Binding-site contacts:
Ligand atom BR4 contacts residue ALA53 of chain 1.A at 3.9 Å.
Ligand atom C7 contacts residue LEU103 of chain 1.A at 3.1 Å (hydrophobic).
Ligand atom C6 contacts residue ALA53 of chain 1.A at 4.1 Å (hydrophobic).
Ligand atom BR4 contacts residue SER162 of chain 1.A at 3.9 Å.
Ligand atom C15 contacts residue LEU152 of chain 1.A at 3.9 Å (hydrophobic).
Ligand atom N8 contacts residue PHE102 of chain 1.A at 3.8 Å.
Ligand atom N9 contacts residue LEU103 of chain 1.A at 2.7 Å (h-bond).
Ligand atom C14 contacts residue LEU103 of chain 1.A at 3.6 Å (hydrophobic).
Ligand atom N19 contacts residue GLY106 of chain 1.A at 3.5 Å.
Ligand atom C12 contacts residue ALA53 of chain 1.A at 3.6 Å (hydrophobic).
Ligand atom N8 contacts residue LEU152 of chain 1.A at 3.7 Å.
Ligand atom N8 contacts residue LEU103 of chain 1.A at 2.9 Å (h-bond).
Ligand atom C1 contacts residue ALA107 of chain 1.A at 3.7 Å (hydrophobic).
Ligand atom C13 contacts residue GLY106 of chain 1.A at 3.6 Å.
Ligand atom N8 contacts residue GLU101 of chain 1.A at 3.9 Å.
Ligand atom C16 contacts residue LEU103 of chain 1.A at 3.5 Å (hydrophobic).
Ligand atom C5 contacts residue LEU103 of chain 1.A at 3.9 Å (hydrophobic).
Ligand atom C14 contacts residue ILE32 of chain 1.A at 4.0 Å (hydrophobic).
Ligand atom BR4 contacts residue LYS55 of chain 1.A at 3.9 Å.
Ligand atom C7 contacts residue GLY106 of chain 1.A at 3.4 Å.
Ligand atom N9 contacts residue LEU152 of chain 1.A at 3.8 Å.
Ligand atom N9 contacts residue PHE102 of chain 1.A at 3.9 Å.
Ligand atom N19 contacts residue GLU104 of chain 1.A at 3.8 Å.
Ligand atom C6 contacts residue LEU152 of chain 1.A at 3.9 Å (hydrophobic).
Ligand atom C14 contacts residue LEU152 of chain 1.A at 3.9 Å (hydrophobic).
Ligand atom C7 contacts residue PHE102 of chain 1.A at 4.1 Å (hydrophobic).
Ligand atom C5 contacts residue ALA53 of chain 1.A at 3.8 Å (hydrophobic).
Ligand atom C13 contacts residue LEU103 of chain 1.A at 3.7 Å (hydrophobic).
Ligand atom N11 contacts residue LEU152 of chain 1.A at 4.0 Å.
Ligand atom C17 contacts residue GLY106 of chain 1.A at 3.8 Å.
Ligand atom C3 contacts residue GLY106 of chain 1.A at 4.1 Å.
Ligand atom C2 contacts residue ILE32 of chain 1.A at 3.4 Å (hydrophobic).
Ligand atom C5 contacts residue LEU152 of chain 1.A at 3.6 Å (hydrophobic).
Ligand atom C3 contacts residue GLU104 of chain 1.A at 3.2 Å.
Ligand atom C16 contacts residue LEU152 of chain 1.A at 3.8 Å (hydrophobic).
Ligand atom C5 contacts residue GLU101 of chain 1.A at 3.3 Å.
Ligand atom C12 contacts residue LEU152 of chain 1.A at 3.7 Å (hydrophobic).
Ligand atom N11 contacts residue ILE32 of chain 1.A at 3.5 Å.
Ligand atom C7 contacts residue GLU104 of chain 1.A at 3.7 Å.
Ligand atom N10 contacts residue GLY106 of chain 1.A at 3.8 Å.

Sequence of chain 1.A:
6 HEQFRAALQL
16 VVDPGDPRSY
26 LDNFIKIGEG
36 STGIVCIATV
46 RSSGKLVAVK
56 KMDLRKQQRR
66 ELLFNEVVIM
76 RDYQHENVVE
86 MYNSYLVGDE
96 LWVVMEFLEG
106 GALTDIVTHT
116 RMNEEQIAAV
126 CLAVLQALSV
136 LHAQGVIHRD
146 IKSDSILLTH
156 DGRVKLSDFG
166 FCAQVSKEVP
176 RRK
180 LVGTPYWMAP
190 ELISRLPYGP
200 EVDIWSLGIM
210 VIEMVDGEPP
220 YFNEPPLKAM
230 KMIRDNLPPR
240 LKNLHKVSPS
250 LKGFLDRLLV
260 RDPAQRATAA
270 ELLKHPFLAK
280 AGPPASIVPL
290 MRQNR

The protein below binds the small molecule below.
Small molecule (SMILES): CC(C)c1nn(C)cc1-c1nc2ncc(Br)cc2[nH]1